Binding-site contacts:
Ligand atom C4 contacts residue ASN233 of chain 2.A at 4.2 Å.
Ligand atom C1 contacts residue ASN233 of chain 2.A at 1.4 Å.
Ligand atom N2 contacts residue ASN233 of chain 2.A at 2.9 Å (h-bond).
Ligand atom C7 contacts residue ASN233 of chain 2.A at 3.4 Å.
Ligand atom O7 contacts residue ASN233 of chain 2.A at 3.8 Å.
Ligand atom O5 contacts residue ASN233 of chain 2.A at 2.3 Å (h-bond).
Ligand atom C5 contacts residue ASN233 of chain 2.A at 3.6 Å.
Ligand atom C8 contacts residue ASN233 of chain 2.A at 3.7 Å.
Ligand atom C3 contacts residue ASN233 of chain 2.A at 3.8 Å.
Ligand atom C2 contacts residue ASN233 of chain 2.A at 2.4 Å.

Sequence of chain 2.A:
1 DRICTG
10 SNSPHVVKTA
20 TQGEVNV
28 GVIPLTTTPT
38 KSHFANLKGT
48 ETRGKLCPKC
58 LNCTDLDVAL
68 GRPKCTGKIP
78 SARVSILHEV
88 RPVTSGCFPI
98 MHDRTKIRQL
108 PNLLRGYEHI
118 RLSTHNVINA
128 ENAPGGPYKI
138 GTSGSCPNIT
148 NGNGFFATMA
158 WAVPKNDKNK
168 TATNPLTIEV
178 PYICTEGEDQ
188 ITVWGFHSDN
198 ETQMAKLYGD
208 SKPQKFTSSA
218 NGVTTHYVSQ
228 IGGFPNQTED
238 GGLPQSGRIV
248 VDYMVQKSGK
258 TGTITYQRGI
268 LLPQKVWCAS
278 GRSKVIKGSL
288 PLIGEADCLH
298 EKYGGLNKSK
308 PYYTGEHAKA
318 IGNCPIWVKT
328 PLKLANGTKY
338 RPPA

A small-molecule ligand and the protein it binds are described below.
Small molecule (SMILES): CC(=O)N[C@@H]1[C@@H](O)[C@H](O)[C@@H](CO)O[C@H]1O